Binding-site contacts:
Ligand atom C4 contacts residue ASN328 of chain 1.C at 4.2 Å.
Ligand atom C6 contacts residue THR578 of chain 1.C at 4.4 Å.
Ligand atom O7 contacts residue ASN328 of chain 1.C at 4.3 Å.
Ligand atom O5 contacts residue GLN577 of chain 1.C at 4.4 Å.
Ligand atom C8 contacts residue ASN328 of chain 1.C at 3.5 Å.
Ligand atom C5 contacts residue ASN328 of chain 1.C at 3.7 Å.
Ligand atom O5 contacts residue ASN328 of chain 1.C at 2.4 Å (h-bond).
Ligand atom C4 contacts residue GLN577 of chain 1.C at 4.1 Å.
Ligand atom O4 contacts residue GLN577 of chain 1.C at 3.7 Å.
Ligand atom C5 contacts residue GLN577 of chain 1.C at 3.4 Å.
Ligand atom C7 contacts residue ASN328 of chain 1.C at 3.8 Å.
Ligand atom C2 contacts residue ASN328 of chain 1.C at 2.5 Å.
Ligand atom C1 contacts residue ASN328 of chain 1.C at 1.4 Å.
Ligand atom C3 contacts residue ASN328 of chain 1.C at 3.8 Å.
Ligand atom C6 contacts residue GLN577 of chain 1.C at 3.7 Å.
Ligand atom N2 contacts residue ASN328 of chain 1.C at 2.9 Å (h-bond).

A protein and the small-molecule ligand that binds it are described below.
Small molecule (SMILES): CC(=O)N[C@@H]1[C@@H](O)[C@H](O)[C@@H](CO)O[C@H]1O

Sequence of chain 1.C:
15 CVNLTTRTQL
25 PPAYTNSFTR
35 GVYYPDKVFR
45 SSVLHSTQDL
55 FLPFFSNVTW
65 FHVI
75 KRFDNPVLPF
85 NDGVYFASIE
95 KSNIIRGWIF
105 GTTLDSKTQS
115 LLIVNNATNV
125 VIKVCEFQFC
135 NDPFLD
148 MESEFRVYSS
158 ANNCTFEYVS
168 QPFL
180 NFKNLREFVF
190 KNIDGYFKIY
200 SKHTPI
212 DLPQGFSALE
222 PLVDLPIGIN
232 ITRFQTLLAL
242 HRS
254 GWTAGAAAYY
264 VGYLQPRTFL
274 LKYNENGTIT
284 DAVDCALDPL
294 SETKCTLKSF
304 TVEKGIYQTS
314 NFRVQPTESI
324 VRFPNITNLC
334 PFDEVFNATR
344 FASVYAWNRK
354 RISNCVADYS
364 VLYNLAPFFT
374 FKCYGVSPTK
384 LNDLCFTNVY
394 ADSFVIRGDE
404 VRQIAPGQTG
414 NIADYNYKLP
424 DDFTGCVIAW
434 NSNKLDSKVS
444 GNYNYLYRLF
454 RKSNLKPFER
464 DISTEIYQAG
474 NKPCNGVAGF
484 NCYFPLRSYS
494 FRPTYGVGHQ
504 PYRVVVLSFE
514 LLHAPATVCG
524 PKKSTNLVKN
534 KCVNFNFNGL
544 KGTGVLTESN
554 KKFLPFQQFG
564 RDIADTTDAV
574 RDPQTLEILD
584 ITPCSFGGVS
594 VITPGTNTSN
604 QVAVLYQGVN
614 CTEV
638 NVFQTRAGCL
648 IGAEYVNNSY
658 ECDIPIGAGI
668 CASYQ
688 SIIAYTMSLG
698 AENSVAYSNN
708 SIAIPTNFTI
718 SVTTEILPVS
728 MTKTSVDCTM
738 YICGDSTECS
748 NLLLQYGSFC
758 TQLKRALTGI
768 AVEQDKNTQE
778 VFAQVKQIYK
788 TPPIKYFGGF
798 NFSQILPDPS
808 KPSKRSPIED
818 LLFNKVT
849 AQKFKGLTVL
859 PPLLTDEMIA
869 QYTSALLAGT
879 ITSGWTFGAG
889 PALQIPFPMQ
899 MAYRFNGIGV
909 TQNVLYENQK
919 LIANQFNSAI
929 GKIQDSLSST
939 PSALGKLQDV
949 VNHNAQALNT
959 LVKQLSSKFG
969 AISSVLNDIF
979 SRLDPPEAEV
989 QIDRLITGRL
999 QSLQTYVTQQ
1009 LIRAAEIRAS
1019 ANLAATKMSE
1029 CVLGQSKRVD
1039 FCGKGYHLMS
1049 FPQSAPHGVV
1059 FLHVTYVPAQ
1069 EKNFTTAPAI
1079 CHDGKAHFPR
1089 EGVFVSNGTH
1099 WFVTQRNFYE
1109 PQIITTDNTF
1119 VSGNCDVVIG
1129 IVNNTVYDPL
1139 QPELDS